Binding-site contacts:
Ligand atom C6 contacts residue LEU141 of chain 1.B at 3.9 Å (hydrophobic).
Ligand atom C5 contacts residue VAL294 of chain 1.B at 4.1 Å (hydrophobic).
Ligand atom C3 contacts residue LEU116 of chain 1.B at 3.8 Å (hydrophobic).
Ligand atom C7 contacts residue NAI1 of chain 1.K at 3.8 Å.
Ligand atom C6 contacts residue SER48 of chain 1.B at 3.8 Å.
Ligand atom C7 contacts residue HIS67 of chain 1.B at 3.4 Å.
Ligand atom C8 contacts residue ILE318 of chain 1.B at 4.2 Å (hydrophobic).
Ligand atom C6 contacts residue LEU57 of chain 1.B at 4.0 Å (hydrophobic).
Ligand atom C8 contacts residue MET306 of chain 1.A at 4.3 Å (hydrophobic).
Ligand atom O1 contacts residue PHE93 of chain 1.B at 4.5 Å.
Ligand atom C1 contacts residue PHE93 of chain 1.B at 3.9 Å (hydrophobic).
Ligand atom C2 contacts residue LEU116 of chain 1.B at 4.3 Å (hydrophobic).
Ligand atom C1 contacts residue NAI1 of chain 1.K at 4.2 Å.
Ligand atom C1 contacts residue SER48 of chain 1.B at 3.6 Å.
Ligand atom O1 contacts residue CYS174 of chain 1.B at 3.3 Å (h-bond).
Ligand atom O1 contacts residue NAI1 of chain 1.K at 3.0 Å.
Ligand atom C3 contacts residue ILE318 of chain 1.B at 4.0 Å (hydrophobic).
Ligand atom C8 contacts residue LEU116 of chain 1.B at 4.0 Å (hydrophobic).
Ligand atom C4 contacts residue LEU116 of chain 1.B at 3.7 Å (hydrophobic).
Ligand atom C7 contacts residue SER48 of chain 1.B at 3.4 Å.
Ligand atom C2 contacts residue NAI1 of chain 1.K at 3.5 Å.
Ligand atom O1 contacts residue HIS67 of chain 1.B at 3.1 Å (h-bond).
Ligand atom C7 contacts residue PHE93 of chain 1.B at 3.9 Å (hydrophobic).
Ligand atom C2 contacts residue PHE93 of chain 1.B at 3.8 Å (hydrophobic).
Ligand atom C8 contacts residue LEU309 of chain 1.A at 3.8 Å (hydrophobic).
Ligand atom C8 contacts residue VAL294 of chain 1.B at 3.9 Å (hydrophobic).
Ligand atom C7 contacts residue CYS174 of chain 1.B at 4.1 Å (hydrophobic).
Ligand atom C1 contacts residue LEU141 of chain 1.B at 4.3 Å (hydrophobic).
Ligand atom C4 contacts residue VAL294 of chain 1.B at 3.6 Å (hydrophobic).
Ligand atom C3 contacts residue VAL294 of chain 1.B at 3.7 Å (hydrophobic).
Ligand atom C5 contacts residue LEU57 of chain 1.B at 3.8 Å (hydrophobic).
Ligand atom C7 contacts residue LEU141 of chain 1.B at 4.2 Å (hydrophobic).
Ligand atom O1 contacts residue CYS46 of chain 1.B at 3.7 Å.
Ligand atom C2 contacts residue VAL294 of chain 1.B at 4.1 Å (hydrophobic).
Ligand atom C5 contacts residue LEU116 of chain 1.B at 4.1 Å (hydrophobic).
Ligand atom O1 contacts residue SER48 of chain 1.B at 2.7 Å (h-bond).
Ligand atom C3 contacts residue NAI1 of chain 1.K at 3.9 Å.
Ligand atom C2 contacts residue SER48 of chain 1.B at 4.2 Å.
Ligand atom C7 contacts residue ZN1 of chain 1.I at 3.2 Å.
Ligand atom O1 contacts residue ZN1 of chain 1.I at 2.2 Å.

Sequence of chain 1.B:
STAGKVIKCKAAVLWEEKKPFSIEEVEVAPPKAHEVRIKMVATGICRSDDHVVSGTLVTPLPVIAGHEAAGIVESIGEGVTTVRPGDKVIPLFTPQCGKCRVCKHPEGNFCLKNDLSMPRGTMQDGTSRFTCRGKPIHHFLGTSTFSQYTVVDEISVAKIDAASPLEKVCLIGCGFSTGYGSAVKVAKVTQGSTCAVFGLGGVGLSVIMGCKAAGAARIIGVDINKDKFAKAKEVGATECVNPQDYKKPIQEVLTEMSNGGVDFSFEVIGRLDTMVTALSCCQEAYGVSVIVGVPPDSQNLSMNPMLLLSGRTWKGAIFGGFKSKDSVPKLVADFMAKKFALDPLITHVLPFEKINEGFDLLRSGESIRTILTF

This protein binds this small molecule.
Small molecule (SMILES): Cc1ccc(CO)cc1

Sequence of chain 1.A:
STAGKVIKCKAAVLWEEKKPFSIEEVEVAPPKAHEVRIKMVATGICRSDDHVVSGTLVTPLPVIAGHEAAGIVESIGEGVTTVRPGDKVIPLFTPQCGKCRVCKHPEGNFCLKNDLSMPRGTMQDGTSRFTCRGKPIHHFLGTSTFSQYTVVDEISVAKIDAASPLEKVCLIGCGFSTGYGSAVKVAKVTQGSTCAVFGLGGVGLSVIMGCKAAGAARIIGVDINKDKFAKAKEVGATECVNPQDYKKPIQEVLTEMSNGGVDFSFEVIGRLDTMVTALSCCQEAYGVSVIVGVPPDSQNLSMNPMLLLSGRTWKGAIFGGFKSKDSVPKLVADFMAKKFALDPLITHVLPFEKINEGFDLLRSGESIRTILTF